Sequence of chain 1.B:
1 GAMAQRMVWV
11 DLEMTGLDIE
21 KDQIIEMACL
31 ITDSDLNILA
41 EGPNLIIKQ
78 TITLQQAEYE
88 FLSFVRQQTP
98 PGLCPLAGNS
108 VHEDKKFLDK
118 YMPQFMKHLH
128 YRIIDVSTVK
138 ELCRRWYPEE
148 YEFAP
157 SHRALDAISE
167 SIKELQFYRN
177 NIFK

Sequence of chain 1.A:
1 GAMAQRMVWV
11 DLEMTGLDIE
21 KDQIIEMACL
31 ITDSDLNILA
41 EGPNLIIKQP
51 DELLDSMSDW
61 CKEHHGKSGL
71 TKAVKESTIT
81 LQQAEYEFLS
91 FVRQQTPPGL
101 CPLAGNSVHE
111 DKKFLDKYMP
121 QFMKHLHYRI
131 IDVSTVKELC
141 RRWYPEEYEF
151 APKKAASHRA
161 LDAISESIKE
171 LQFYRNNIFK

The protein below binds the small molecule below.
Small molecule (SMILES): Nc1ncnc2c1ncn2[C@H]1C[C@H](O[P](=O)(O)OC[C@H]2O[C@@H](n3cnc4c(N)ncnc43)C[C@@H]2O)[C@@H](COP(=O)=O)O1

Binding-site contacts:
Ligand atom N9 contacts residue LEU17 of chain 1.A at 3.6 Å.
Ligand atom OP1 contacts residue TYR128 of chain 1.B at 3.6 Å.
Ligand atom C5 contacts residue TYR128 of chain 1.B at 3.5 Å (hydrophobic).
Ligand atom OP1 contacts residue GLU13 of chain 1.A at 3.0 Å (salt-bridge).
Ligand atom C3' contacts residue GLU13 of chain 1.A at 3.6 Å.
Ligand atom C4 contacts residue TYR128 of chain 1.B at 3.6 Å (hydrophobic).
Ligand atom P contacts residue TYR128 of chain 1.B at 3.5 Å.
Ligand atom O4' contacts residue LEU17 of chain 1.A at 3.2 Å.
Ligand atom P contacts residue ZN1 of chain 1.D at 3.2 Å.
Ligand atom C2' contacts residue MET14 of chain 1.A at 3.6 Å (hydrophobic).
Ligand atom O4' contacts residue MET14 of chain 1.A at 3.6 Å.
Ligand atom C4' contacts residue MET14 of chain 1.A at 3.7 Å (hydrophobic).
Ligand atom OP2 contacts residue HIS158 of chain 1.A at 3.1 Å.
Ligand atom OP1 contacts residue SER107 of chain 1.A at 3.1 Å (h-bond).
Ligand atom OP1 contacts residue ZN1 of chain 1.D at 1.9 Å.
Ligand atom C6 contacts residue TYR128 of chain 1.B at 3.6 Å (hydrophobic).
Ligand atom C2 contacts residue TYR128 of chain 1.B at 3.5 Å (hydrophobic).
Ligand atom N9 contacts residue TYR128 of chain 1.B at 3.6 Å.
Ligand atom N6 contacts residue LEU17 of chain 1.A at 3.6 Å.
Ligand atom OP1 contacts residue SER134 of chain 1.A at 2.7 Å (h-bond).
Ligand atom C1' contacts residue LEU17 of chain 1.A at 3.4 Å (hydrophobic).
Ligand atom N3 contacts residue CYS61 of chain 1.A at 3.6 Å (h-bond).
Ligand atom OP1 contacts residue ARG129 of chain 1.B at 2.7 Å (salt-bridge).
Ligand atom C6 contacts residue TRP60 of chain 1.A at 3.5 Å (hydrophobic).
Ligand atom OP2 contacts residue ASN106 of chain 1.A at 3.5 Å.
Ligand atom O4' contacts residue SER107 of chain 1.A at 3.4 Å.
Ligand atom N1 contacts residue TYR128 of chain 1.B at 3.5 Å.
Ligand atom OP1 contacts residue MG1 of chain 1.E at 2.6 Å.
Ligand atom P contacts residue MG1 of chain 1.E at 3.2 Å.
Ligand atom O4' contacts residue TYR128 of chain 1.B at 3.5 Å.
Ligand atom OP1 contacts residue HIS158 of chain 1.A at 3.4 Å (h-bond).
Ligand atom C5 contacts residue TRP60 of chain 1.A at 3.6 Å (hydrophobic).
Ligand atom N1 contacts residue LEU17 of chain 1.A at 3.5 Å.
Ligand atom O3' contacts residue MG1 of chain 1.E at 2.7 Å.
Ligand atom O3' contacts residue GLU13 of chain 1.A at 2.8 Å (salt-bridge).
Ligand atom O5' contacts residue SER107 of chain 1.A at 3.5 Å (h-bond).
Ligand atom O3' contacts residue MET14 of chain 1.A at 2.9 Å (h-bond).
Ligand atom C6 contacts residue LEU17 of chain 1.A at 3.3 Å (hydrophobic).
Ligand atom C8 contacts residue TYR128 of chain 1.B at 3.6 Å (hydrophobic).
Ligand atom O3' contacts residue HIS65 of chain 1.A at 3.3 Å (h-bond).